Sequence of chain 1.B:
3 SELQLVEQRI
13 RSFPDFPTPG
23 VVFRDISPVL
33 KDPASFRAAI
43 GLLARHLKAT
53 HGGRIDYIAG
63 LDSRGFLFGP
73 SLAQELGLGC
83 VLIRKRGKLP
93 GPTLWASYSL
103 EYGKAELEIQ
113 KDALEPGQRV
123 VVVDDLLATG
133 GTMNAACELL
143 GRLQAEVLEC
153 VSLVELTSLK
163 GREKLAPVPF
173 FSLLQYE

This protein binds this small molecule.
Small molecule (SMILES): O=P(O)(O)OC[C@H]1O[C@H](O[P](=O)(O)OP(=O)(O)O)[C@H](O)[C@@H]1O

Sequence of chain 1.C:
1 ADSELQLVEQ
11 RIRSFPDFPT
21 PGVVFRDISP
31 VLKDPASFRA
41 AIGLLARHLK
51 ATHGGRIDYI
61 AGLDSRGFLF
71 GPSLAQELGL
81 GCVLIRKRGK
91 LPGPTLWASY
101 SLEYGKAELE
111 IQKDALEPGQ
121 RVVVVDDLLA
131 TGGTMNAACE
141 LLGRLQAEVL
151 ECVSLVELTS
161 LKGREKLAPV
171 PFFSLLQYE

Binding-site contacts:
Ligand atom O1P contacts residue LEU102 of chain 1.C at 3.3 Å.
Ligand atom C3 contacts residue MG1 of chain 1.K at 3.0 Å.
Ligand atom O2 contacts residue ASP127 of chain 1.C at 2.7 Å (salt-bridge).
Ligand atom O2B contacts residue ARG66 of chain 1.C at 2.8 Å (salt-bridge).
Ligand atom O1P contacts residue THR131 of chain 1.C at 2.5 Å (h-bond).
Ligand atom O3B contacts residue ARG66 of chain 1.C at 3.1 Å (salt-bridge).
Ligand atom O2P contacts residue THR134 of chain 1.C at 2.6 Å (h-bond).
Ligand atom O2B contacts residue ARG86 of chain 1.B at 3.0 Å (salt-bridge).
Ligand atom O3B contacts residue MG1 of chain 1.K at 2.0 Å.
Ligand atom PB contacts residue MG1 of chain 1.K at 3.2 Å.
Ligand atom O3P contacts residue ALA130 of chain 1.C at 2.8 Å (h-bond).
Ligand atom O3 contacts residue MG1 of chain 1.K at 2.2 Å.
Ligand atom C2 contacts residue ASP127 of chain 1.C at 3.4 Å.
Ligand atom O3P contacts residue GLY132 of chain 1.C at 2.9 Å (h-bond).
Ligand atom PA contacts residue MG1 of chain 1.K at 3.4 Å.
Ligand atom C5 contacts residue LEU128 of chain 1.C at 3.5 Å (hydrophobic).
Ligand atom C2 contacts residue MG1 of chain 1.K at 2.7 Å.
Ligand atom O3A contacts residue MG1 of chain 1.K at 3.3 Å.
Ligand atom O1P contacts residue GLU103 of chain 1.C at 2.8 Å (salt-bridge).
Ligand atom O1B contacts residue SER65 of chain 1.C at 3.3 Å.
Ligand atom O1B contacts residue ARG86 of chain 1.B at 2.8 Å (salt-bridge).
Ligand atom O1P contacts residue ALA130 of chain 1.C at 3.4 Å.
Ligand atom O2A contacts residue LYS90 of chain 1.B at 3.1 Å (salt-bridge).
Ligand atom O3P contacts residue THR131 of chain 1.C at 3.1 Å (h-bond).
Ligand atom O5 contacts residue ADE1 of chain 1.M at 3.4 Å.
Ligand atom O2A contacts residue TYR104 of chain 1.C at 2.5 Å (h-bond).
Ligand atom O3B contacts residue SER65 of chain 1.C at 3.0 Å (h-bond).
Ligand atom C4 contacts residue THR134 of chain 1.C at 3.5 Å.
Ligand atom O1 contacts residue MG1 of chain 1.K at 2.1 Å.
Ligand atom C1 contacts residue MG1 of chain 1.K at 3.0 Å.
Ligand atom O2P contacts residue LEU102 of chain 1.C at 3.3 Å.
Ligand atom C3 contacts residue ASP126 of chain 1.C at 3.1 Å.
Ligand atom O2 contacts residue ARG66 of chain 1.C at 3.3 Å.
Ligand atom C1 contacts residue ARG66 of chain 1.C at 3.3 Å.
Ligand atom O3A contacts residue LYS87 of chain 1.C at 3.4 Å (salt-bridge).
Ligand atom O4 contacts residue ADE1 of chain 1.M at 3.3 Å (h-bond).
Ligand atom O2 contacts residue MG1 of chain 1.K at 2.0 Å.
Ligand atom O2A contacts residue ARG66 of chain 1.C at 3.3 Å (salt-bridge).
Ligand atom C1 contacts residue ADE1 of chain 1.M at 3.3 Å.
Ligand atom O3 contacts residue ASP126 of chain 1.C at 2.4 Å (salt-bridge).